Sequence of chain 4.B:
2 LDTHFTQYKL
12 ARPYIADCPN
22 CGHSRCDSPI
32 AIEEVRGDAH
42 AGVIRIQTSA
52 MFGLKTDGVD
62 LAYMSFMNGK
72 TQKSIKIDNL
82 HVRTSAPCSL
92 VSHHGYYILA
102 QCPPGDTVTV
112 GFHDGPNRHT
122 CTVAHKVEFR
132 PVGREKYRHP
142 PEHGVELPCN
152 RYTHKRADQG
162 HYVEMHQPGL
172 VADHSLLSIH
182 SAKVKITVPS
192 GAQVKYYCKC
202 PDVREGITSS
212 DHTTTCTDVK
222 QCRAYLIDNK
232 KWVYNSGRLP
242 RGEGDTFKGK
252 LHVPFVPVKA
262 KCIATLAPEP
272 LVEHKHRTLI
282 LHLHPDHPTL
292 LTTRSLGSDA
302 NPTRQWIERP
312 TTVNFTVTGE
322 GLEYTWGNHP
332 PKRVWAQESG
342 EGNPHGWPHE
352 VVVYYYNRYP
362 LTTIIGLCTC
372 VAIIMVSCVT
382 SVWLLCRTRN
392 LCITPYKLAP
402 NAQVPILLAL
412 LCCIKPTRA

A small-molecule ligand and the protein it binds are described below.
Small molecule (SMILES): O=C(O)[C@@H]1O[C@H](O[C@H]2[C@@H](OS(=O)(=O)O)O[C@@H](O)[C@H](NS(=O)(=O)O)[C@H]2O)[C@@H](OS(=O)(=O)O)[C@H](O)[C@@H]1O

Binding-site contacts:
Ligand atom O5 contacts residue HIS155 of chain 4.B at 3.6 Å.
Ligand atom OAH contacts residue LEU2 of chain 4.B at 2.8 Å (h-bond).
Ligand atom O5B contacts residue LYS156 of chain 4.B at 3.3 Å.
Ligand atom OAH contacts residue ARG157 of chain 4.B at 3.1 Å (salt-bridge).
Ligand atom O6A contacts residue HIS155 of chain 4.B at 3.8 Å.
Ligand atom OAF contacts residue THR4 of chain 4.B at 2.9 Å (h-bond).
Ligand atom O6B contacts residue LEU62 of chain 4.B at 4.0 Å.
Ligand atom O4 contacts residue LYS156 of chain 4.B at 3.5 Å.
Ligand atom O6B contacts residue HIS155 of chain 4.B at 3.3 Å (h-bond).
Ligand atom C3 contacts residue ALA158 of chain 4.B at 4.0 Å (hydrophobic).
Ligand atom SAG contacts residue THR4 of chain 4.B at 3.9 Å.
Ligand atom OAF contacts residue ALA158 of chain 4.B at 3.3 Å.
Ligand atom O6A contacts residue SER93 of chain 4.B at 3.2 Å.
Ligand atom C6 contacts residue HIS94 of chain 4.B at 3.9 Å.
Ligand atom C6 contacts residue LEU62 of chain 4.B at 3.5 Å (hydrophobic).
Ligand atom O4 contacts residue HIS155 of chain 4.B at 3.5 Å (h-bond).
Ligand atom O5 contacts residue ARG157 of chain 4.B at 3.8 Å.
Ligand atom O3 contacts residue ARG157 of chain 4.B at 3.3 Å (salt-bridge).
Ligand atom O5 contacts residue LYS156 of chain 4.B at 3.4 Å.
Ligand atom C3 contacts residue ARG157 of chain 4.B at 3.7 Å.
Ligand atom OAF contacts residue ARG157 of chain 4.B at 2.8 Å (salt-bridge).
Ligand atom C5 contacts residue LEU62 of chain 4.B at 3.8 Å (hydrophobic).
Ligand atom C2 contacts residue ALA158 of chain 4.B at 3.7 Å (hydrophobic).
Ligand atom O6B contacts residue ARG157 of chain 4.B at 3.3 Å (salt-bridge).
Ligand atom O4 contacts residue SER93 of chain 4.B at 3.0 Å (h-bond).
Ligand atom O6A contacts residue HIS94 of chain 4.B at 3.2 Å (h-bond).
Ligand atom OAH contacts residue ASP3 of chain 4.B at 4.0 Å.
Ligand atom C6 contacts residue SER93 of chain 4.B at 4.0 Å.
Ligand atom O6B contacts residue HIS94 of chain 4.B at 4.0 Å.
Ligand atom O6A contacts residue LEU62 of chain 4.B at 3.4 Å.
Ligand atom C3 contacts residue LYS156 of chain 4.B at 4.0 Å.
Ligand atom C5 contacts residue HIS155 of chain 4.B at 4.0 Å.
Ligand atom SAG contacts residue ARG157 of chain 4.B at 3.6 Å (salt-bridge).
Ligand atom O3 contacts residue ALA158 of chain 4.B at 3.0 Å (h-bond).
Ligand atom O3 contacts residue LYS156 of chain 4.B at 3.0 Å.
Ligand atom C6 contacts residue HIS155 of chain 4.B at 3.4 Å.
Ligand atom O6B contacts residue LYS156 of chain 4.B at 3.3 Å.
Ligand atom C4 contacts residue LYS156 of chain 4.B at 4.0 Å.
Ligand atom OBI contacts residue LYS156 of chain 4.B at 4.0 Å.
Ligand atom OAH contacts residue THR4 of chain 4.B at 3.7 Å.